A protein and the small-molecule ligand that binds it are described below.
Small molecule (SMILES): Cc1sc2c(c1C)C(c1ccc(Cl)cc1)=N[C@@H](CC(=O)OC(C)(C)C)c1[nH]nc(C)[n+]1-2

Sequence of chain 1.A:
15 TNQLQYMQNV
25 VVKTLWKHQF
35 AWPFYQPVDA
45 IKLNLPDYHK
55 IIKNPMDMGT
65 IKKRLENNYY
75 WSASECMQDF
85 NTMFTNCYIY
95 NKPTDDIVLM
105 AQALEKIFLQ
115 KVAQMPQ

Binding-site contacts:
Ligand atom NAP contacts residue ASN95 of chain 1.A at 3.2 Å (h-bond).
Ligand atom OAG contacts residue ASN95 of chain 1.A at 4.0 Å.
Ligand atom CAE contacts residue LEU49 of chain 1.A at 3.7 Å (hydrophobic).
Ligand atom CAI contacts residue TRP36 of chain 1.A at 3.5 Å (hydrophobic).
Ligand atom CAI contacts residue MET104 of chain 1.A at 4.1 Å (hydrophobic).
Ligand atom CAX contacts residue LEU47 of chain 1.A at 3.7 Å (hydrophobic).
Ligand atom CAA contacts residue PHE38 of chain 1.A at 3.8 Å (hydrophobic).
Ligand atom SAR contacts residue LEU47 of chain 1.A at 3.9 Å.
Ligand atom CAC contacts residue TRP36 of chain 1.A at 3.8 Å (hydrophobic).
Ligand atom NAO contacts residue VAL42 of chain 1.A at 4.0 Å.
Ligand atom CAF contacts residue LEU47 of chain 1.A at 3.8 Å (hydrophobic).
Ligand atom CAV contacts residue ILE101 of chain 1.A at 4.1 Å (hydrophobic).
Ligand atom CLAH contacts residue MET104 of chain 1.A at 3.5 Å.
Ligand atom CAM contacts residue ASN95 of chain 1.A at 3.4 Å.
Ligand atom CAS contacts residue ASN95 of chain 1.A at 4.1 Å.
Ligand atom CBB contacts residue LEU47 of chain 1.A at 4.0 Å (hydrophobic).
Ligand atom CAE contacts residue LEU47 of chain 1.A at 3.8 Å (hydrophobic).
Ligand atom CAV contacts residue VAL42 of chain 1.A at 3.5 Å (hydrophobic).
Ligand atom SAR contacts residue PRO37 of chain 1.A at 3.4 Å (h-bond).
Ligand atom CAJ contacts residue ILE101 of chain 1.A at 4.1 Å (hydrophobic).
Ligand atom NAO contacts residue ASN95 of chain 1.A at 3.7 Å.
Ligand atom NBD contacts residue VAL42 of chain 1.A at 4.0 Å.
Ligand atom CAM contacts residue LEU49 of chain 1.A at 4.0 Å (hydrophobic).
Ligand atom CAK contacts residue PRO37 of chain 1.A at 3.9 Å (hydrophobic).
Ligand atom CAI contacts residue PRO37 of chain 1.A at 3.9 Å (hydrophobic).
Ligand atom CLAH contacts residue ASP100 of chain 1.A at 3.8 Å.
Ligand atom CAX contacts residue PRO37 of chain 1.A at 4.0 Å (hydrophobic).
Ligand atom CAL contacts residue ILE101 of chain 1.A at 3.9 Å (hydrophobic).
Ligand atom CAW contacts residue ILE101 of chain 1.A at 4.0 Å (hydrophobic).
Ligand atom CAY contacts residue LEU47 of chain 1.A at 3.7 Å (hydrophobic).
Ligand atom CAA contacts residue PRO37 of chain 1.A at 3.8 Å (hydrophobic).
Ligand atom CAS contacts residue LEU49 of chain 1.A at 3.9 Å (hydrophobic).
Ligand atom CAM contacts residue TYR94 of chain 1.A at 4.0 Å (hydrophobic).
Ligand atom CAA contacts residue VAL42 of chain 1.A at 3.5 Å (hydrophobic).
Ligand atom CAK contacts residue ILE101 of chain 1.A at 3.5 Å (hydrophobic).
Ligand atom SAR contacts residue VAL42 of chain 1.A at 4.0 Å.
Ligand atom OAG contacts residue LEU49 of chain 1.A at 3.8 Å.
Ligand atom CBA contacts residue LEU47 of chain 1.A at 3.9 Å (hydrophobic).
Ligand atom CAI contacts residue ILE101 of chain 1.A at 3.8 Å (hydrophobic).
Ligand atom CAK contacts residue TRP36 of chain 1.A at 4.1 Å (hydrophobic).